Binding-site contacts:
Ligand atom C7 contacts residue ASN154 of chain 1.F at 3.3 Å.
Ligand atom O5 contacts residue ASN154 of chain 1.F at 2.4 Å (h-bond).
Ligand atom O6 contacts residue ALA147 of chain 1.F at 3.1 Å.
Ligand atom N2 contacts residue ASN154 of chain 1.F at 2.9 Å (h-bond).
Ligand atom C1 contacts residue THR156 of chain 1.F at 3.5 Å.
Ligand atom C2 contacts residue ASN154 of chain 1.F at 2.4 Å.
Ligand atom O6 contacts residue GLU150 of chain 1.F at 3.8 Å.
Ligand atom O5 contacts residue THR156 of chain 1.F at 4.1 Å.
Ligand atom C1 contacts residue SER151 of chain 1.F at 3.7 Å.
Ligand atom C1 contacts residue GLU150 of chain 1.F at 4.0 Å.
Ligand atom C8 contacts residue THR156 of chain 1.F at 4.0 Å.
Ligand atom C4 contacts residue ASN154 of chain 1.F at 4.2 Å.
Ligand atom C3 contacts residue ASN154 of chain 1.F at 3.8 Å.
Ligand atom O5 contacts residue ALA147 of chain 1.F at 4.1 Å.
Ligand atom C6 contacts residue ALA147 of chain 1.F at 3.3 Å (hydrophobic).
Ligand atom C5 contacts residue THR156 of chain 1.F at 4.4 Å.
Ligand atom C2 contacts residue GLU150 of chain 1.F at 4.4 Å.
Ligand atom O5 contacts residue GLU150 of chain 1.F at 3.7 Å.
Ligand atom O5 contacts residue SER151 of chain 1.F at 3.5 Å (h-bond).
Ligand atom C1 contacts residue ASN154 of chain 1.F at 1.5 Å.
Ligand atom C5 contacts residue SER151 of chain 1.F at 4.2 Å.
Ligand atom C5 contacts residue ALA147 of chain 1.F at 4.3 Å (hydrophobic).
Ligand atom C6 contacts residue SER151 of chain 1.F at 4.3 Å.
Ligand atom C8 contacts residue ASN154 of chain 1.F at 4.2 Å.
Ligand atom O7 contacts residue GLU150 of chain 1.F at 4.3 Å.
Ligand atom C5 contacts residue ASN154 of chain 1.F at 3.7 Å.
Ligand atom C7 contacts residue THR156 of chain 1.F at 4.4 Å.
Ligand atom N2 contacts residue THR156 of chain 1.F at 3.9 Å.
Ligand atom O7 contacts residue ASN154 of chain 1.F at 3.4 Å (h-bond).

A protein and the small-molecule ligand that binds it are described below.
Small molecule (SMILES): CC(=O)N[C@@H]1[C@@H](O)[C@H](O)[C@@H](CO)O[C@H]1O

Sequence of chain 1.F:
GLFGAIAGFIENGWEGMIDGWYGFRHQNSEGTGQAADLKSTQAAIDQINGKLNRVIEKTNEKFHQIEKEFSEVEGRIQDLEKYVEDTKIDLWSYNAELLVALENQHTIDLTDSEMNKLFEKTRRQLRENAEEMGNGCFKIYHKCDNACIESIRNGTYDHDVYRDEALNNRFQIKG